Sequence of chain 1.D:
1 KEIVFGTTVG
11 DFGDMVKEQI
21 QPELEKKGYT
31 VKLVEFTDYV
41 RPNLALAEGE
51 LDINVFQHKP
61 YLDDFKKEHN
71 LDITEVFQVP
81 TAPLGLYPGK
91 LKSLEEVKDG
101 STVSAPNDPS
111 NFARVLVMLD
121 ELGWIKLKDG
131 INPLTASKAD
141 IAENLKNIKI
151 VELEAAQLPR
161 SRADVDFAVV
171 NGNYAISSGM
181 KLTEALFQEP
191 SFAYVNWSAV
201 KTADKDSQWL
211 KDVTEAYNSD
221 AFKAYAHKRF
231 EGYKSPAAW

A small-molecule ligand and the protein it binds are described below.
Small molecule (SMILES): CSCC[C@H](N)C(=O)O

Binding-site contacts:
Ligand atom CA contacts residue ASN196 of chain 1.D at 3.5 Å.
Ligand atom C contacts residue HIS58 of chain 1.D at 4.2 Å.
Ligand atom SD contacts residue GLN57 of chain 1.D at 3.9 Å.
Ligand atom N contacts residue PHE12 of chain 1.D at 3.8 Å.
Ligand atom CG contacts residue ASN171 of chain 1.D at 3.8 Å.
Ligand atom CB contacts residue TYR39 of chain 1.D at 3.7 Å (hydrophobic).
Ligand atom C contacts residue ASN171 of chain 1.D at 3.9 Å.
Ligand atom N contacts residue ASN173 of chain 1.D at 3.4 Å (h-bond).
Ligand atom C contacts residue ARG114 of chain 1.D at 3.8 Å.
Ligand atom O contacts residue TYR194 of chain 1.D at 4.0 Å.
Ligand atom O contacts residue ASN196 of chain 1.D at 2.9 Å (h-bond).
Ligand atom OXT contacts residue ASN171 of chain 1.D at 2.9 Å (h-bond).
Ligand atom CG contacts residue ASN111 of chain 1.D at 3.7 Å.
Ligand atom C contacts residue ASN196 of chain 1.D at 3.9 Å.
Ligand atom CE contacts residue TYR39 of chain 1.D at 3.6 Å (hydrophobic).
Ligand atom OXT contacts residue ARG114 of chain 1.D at 2.9 Å (salt-bridge).
Ligand atom OXT contacts residue HIS58 of chain 1.D at 4.2 Å.
Ligand atom SD contacts residue HIS58 of chain 1.D at 3.3 Å (h-bond).
Ligand atom O contacts residue THR81 of chain 1.D at 4.0 Å.
Ligand atom CA contacts residue ASN171 of chain 1.D at 4.2 Å.
Ligand atom CE contacts residue TYR61 of chain 1.D at 3.7 Å (hydrophobic).
Ligand atom CA contacts residue ASN173 of chain 1.D at 3.4 Å.
Ligand atom CE contacts residue PHE56 of chain 1.D at 3.7 Å (hydrophobic).
Ligand atom CB contacts residue GLN57 of chain 1.D at 4.0 Å.
Ligand atom CA contacts residue TYR39 of chain 1.D at 3.4 Å (hydrophobic).
Ligand atom OXT contacts residue ASN111 of chain 1.D at 4.2 Å.
Ligand atom N contacts residue TYR39 of chain 1.D at 4.3 Å.
Ligand atom CA contacts residue PHE56 of chain 1.D at 3.9 Å (hydrophobic).
Ligand atom SD contacts residue ASN111 of chain 1.D at 3.5 Å (h-bond).
Ligand atom SD contacts residue TYR61 of chain 1.D at 3.6 Å.
Ligand atom CG contacts residue TYR39 of chain 1.D at 3.6 Å (hydrophobic).
Ligand atom CB contacts residue HIS58 of chain 1.D at 4.1 Å.
Ligand atom N contacts residue PHE56 of chain 1.D at 3.5 Å (h-bond).
Ligand atom N contacts residue ASN196 of chain 1.D at 2.7 Å (h-bond).
Ligand atom O contacts residue HIS58 of chain 1.D at 4.2 Å.
Ligand atom CB contacts residue ASN196 of chain 1.D at 3.6 Å.
Ligand atom CG contacts residue HIS58 of chain 1.D at 3.5 Å.
Ligand atom CE contacts residue GLN57 of chain 1.D at 3.6 Å.
Ligand atom CB contacts residue PHE56 of chain 1.D at 3.1 Å (hydrophobic).
Ligand atom O contacts residue ARG114 of chain 1.D at 4.1 Å.